A protein and the small-molecule ligand that binds it are described below.
Small molecule (SMILES): OC[C@H]1O[C@@](CO)(O[C@H]2O[C@H](CO)[C@@H](O)[C@H](O)[C@H]2O)[C@@H](O)[C@@H]1O

Sequence of chain 1.C:
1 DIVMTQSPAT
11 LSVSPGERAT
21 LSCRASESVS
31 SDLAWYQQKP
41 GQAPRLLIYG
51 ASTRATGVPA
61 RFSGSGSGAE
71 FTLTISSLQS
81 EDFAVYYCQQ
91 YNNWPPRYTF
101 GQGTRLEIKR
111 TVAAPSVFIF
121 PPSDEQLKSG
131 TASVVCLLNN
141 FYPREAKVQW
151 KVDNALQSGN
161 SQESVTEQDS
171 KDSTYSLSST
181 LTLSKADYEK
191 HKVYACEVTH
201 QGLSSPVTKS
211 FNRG

Sequence of chain 1.D:
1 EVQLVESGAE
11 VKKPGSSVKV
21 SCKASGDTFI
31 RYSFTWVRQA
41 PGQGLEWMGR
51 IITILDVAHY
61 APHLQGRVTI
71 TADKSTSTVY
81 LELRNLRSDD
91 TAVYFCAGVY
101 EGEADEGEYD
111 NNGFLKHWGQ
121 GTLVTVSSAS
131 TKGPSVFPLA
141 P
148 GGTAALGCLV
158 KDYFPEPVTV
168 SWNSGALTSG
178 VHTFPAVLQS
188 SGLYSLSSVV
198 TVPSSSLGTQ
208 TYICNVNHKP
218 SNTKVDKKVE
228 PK

Binding-site contacts:
Ligand atom C6 contacts residue GLU46 of chain 1.D at 4.2 Å.
Ligand atom O3 contacts residue GLN102 of chain 1.C at 4.0 Å.
Ligand atom O1 contacts residue THR99 of chain 1.C at 3.5 Å.
Ligand atom O5 contacts residue GLU46 of chain 1.D at 3.4 Å (salt-bridge).
Ligand atom C2 contacts residue GLY44 of chain 1.D at 4.1 Å.
Ligand atom C1 contacts residue GLU46 of chain 1.D at 3.7 Å.
Ligand atom C3 contacts residue GLY44 of chain 1.D at 4.4 Å.
Ligand atom C1 contacts residue LEU45 of chain 1.D at 3.8 Å (hydrophobic).
Ligand atom O1 contacts residue PHE100 of chain 1.C at 3.0 Å (h-bond).
Ligand atom C1 contacts residue LEU45 of chain 1.D at 3.8 Å (hydrophobic).
Ligand atom C2 contacts residue GLU46 of chain 1.D at 4.2 Å.
Ligand atom C5 contacts residue GLU46 of chain 1.D at 4.1 Å.
Ligand atom C5 contacts residue HIS63 of chain 1.D at 3.9 Å.
Ligand atom C2 contacts residue GLN102 of chain 1.C at 4.3 Å.
Ligand atom O2 contacts residue GLY44 of chain 1.D at 4.1 Å.
Ligand atom O3 contacts residue GLN102 of chain 1.C at 2.7 Å (h-bond).
Ligand atom C1 contacts residue PHE100 of chain 1.C at 3.6 Å (hydrophobic).
Ligand atom O3 contacts residue GLY44 of chain 1.D at 3.1 Å (h-bond).
Ligand atom O5 contacts residue GLU46 of chain 1.D at 3.7 Å.
Ligand atom C2 contacts residue LEU45 of chain 1.D at 3.4 Å (hydrophobic).
Ligand atom O6 contacts residue GLU46 of chain 1.D at 2.8 Å (salt-bridge).
Ligand atom O3 contacts residue GLN43 of chain 1.D at 3.4 Å (h-bond).
Ligand atom C3 contacts residue GLN102 of chain 1.C at 4.5 Å.
Ligand atom C6 contacts residue HIS63 of chain 1.D at 3.6 Å.
Ligand atom O5 contacts residue HIS63 of chain 1.D at 4.4 Å.
Ligand atom C3 contacts residue GLN102 of chain 1.C at 3.2 Å.
Ligand atom O4 contacts residue GLN43 of chain 1.D at 3.0 Å (h-bond).
Ligand atom C1 contacts residue GLN102 of chain 1.C at 3.9 Å.
Ligand atom C3 contacts residue GLN43 of chain 1.D at 4.1 Å.
Ligand atom O6 contacts residue GLU46 of chain 1.D at 2.8 Å (salt-bridge).
Ligand atom C4 contacts residue GLN43 of chain 1.D at 3.9 Å.
Ligand atom O1 contacts residue LEU45 of chain 1.D at 4.4 Å.
Ligand atom C2 contacts residue GLN102 of chain 1.C at 3.8 Å.
Ligand atom O2 contacts residue GLN102 of chain 1.C at 3.9 Å.
Ligand atom O4 contacts residue THR99 of chain 1.C at 3.9 Å.
Ligand atom O6 contacts residue HIS63 of chain 1.D at 2.6 Å.
Ligand atom O2 contacts residue LEU45 of chain 1.D at 2.9 Å (h-bond).
Ligand atom O2 contacts residue GLN102 of chain 1.C at 2.9 Å (h-bond).
Ligand atom C6 contacts residue GLU46 of chain 1.D at 3.7 Å.